Binding-site contacts:
Ligand atom C3 contacts residue ASN495 of chain 1.A at 3.8 Å.
Ligand atom C7 contacts residue ASN495 of chain 1.A at 3.2 Å.
Ligand atom O5 contacts residue GLY473 of chain 1.A at 4.4 Å.
Ligand atom O7 contacts residue ASN495 of chain 1.A at 3.3 Å (h-bond).
Ligand atom C8 contacts residue ILE472 of chain 1.A at 3.9 Å (hydrophobic).
Ligand atom O2 contacts residue ILE472 of chain 1.A at 4.2 Å.
Ligand atom C2 contacts residue ASN495 of chain 1.A at 2.4 Å.
Ligand atom O5 contacts residue ASN495 of chain 1.A at 2.5 Å (h-bond).
Ligand atom C1 contacts residue GLY473 of chain 1.A at 4.4 Å.
Ligand atom C1 contacts residue ASN495 of chain 1.A at 1.5 Å.
Ligand atom C4 contacts residue ASN495 of chain 1.A at 4.3 Å.
Ligand atom O6 contacts residue ILE472 of chain 1.A at 4.2 Å.
Ligand atom C8 contacts residue ASN495 of chain 1.A at 4.2 Å.
Ligand atom N2 contacts residue ASN495 of chain 1.A at 2.8 Å (h-bond).
Ligand atom C5 contacts residue ASN495 of chain 1.A at 3.7 Å.
Ligand atom C8 contacts residue LYS450 of chain 1.A at 4.3 Å.

Sequence of chain 1.A:
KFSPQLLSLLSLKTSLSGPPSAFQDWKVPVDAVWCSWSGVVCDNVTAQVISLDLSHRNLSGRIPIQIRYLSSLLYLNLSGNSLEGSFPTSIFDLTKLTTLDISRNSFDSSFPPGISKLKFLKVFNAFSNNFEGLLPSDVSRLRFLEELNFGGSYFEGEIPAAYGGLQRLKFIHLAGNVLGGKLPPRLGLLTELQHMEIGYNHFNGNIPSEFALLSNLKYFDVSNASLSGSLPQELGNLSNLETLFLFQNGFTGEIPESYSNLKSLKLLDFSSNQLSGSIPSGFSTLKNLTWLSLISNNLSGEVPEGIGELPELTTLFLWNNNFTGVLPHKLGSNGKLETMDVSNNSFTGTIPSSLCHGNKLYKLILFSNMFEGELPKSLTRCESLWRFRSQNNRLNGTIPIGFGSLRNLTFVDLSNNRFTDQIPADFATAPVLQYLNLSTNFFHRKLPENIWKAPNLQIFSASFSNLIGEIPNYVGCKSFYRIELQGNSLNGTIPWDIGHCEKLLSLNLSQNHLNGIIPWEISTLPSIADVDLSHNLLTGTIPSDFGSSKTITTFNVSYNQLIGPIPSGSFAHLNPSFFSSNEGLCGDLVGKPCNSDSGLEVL

The small molecule below binds the protein below.
Small molecule (SMILES): CC(=O)N[C@H]1[C@H](O[C@H]2[C@H](O)[C@@H](NC(C)=O)CO[C@@H]2CO[C@@H]2O[C@@H](C)[C@@H](O)[C@@H](O)[C@@H]2O)O[C@H](CO)[C@@H](O[C@H]2O[C@H](CO[C@H]3O[C@H](CO)[C@@H](O)[C@H](O)[C@@H]3O)[C@@H](O)[C@H](O)[C@@H]2O)[C@@H]1O